Binding-site contacts:
Ligand atom N2 contacts residue THR171 of chain 3.A at 3.3 Å (h-bond).
Ligand atom O7 contacts residue ASN169 of chain 3.A at 2.9 Å (h-bond).
Ligand atom C5 contacts residue ASN169 of chain 3.A at 3.7 Å.
Ligand atom C6 contacts residue MET167 of chain 3.A at 3.9 Å (hydrophobic).
Ligand atom C5 contacts residue THR171 of chain 3.A at 4.2 Å.
Ligand atom C1 contacts residue THR171 of chain 3.A at 3.2 Å.
Ligand atom O5 contacts residue ASN169 of chain 3.A at 2.4 Å (h-bond).
Ligand atom C7 contacts residue THR171 of chain 3.A at 4.3 Å.
Ligand atom C1 contacts residue ASN169 of chain 3.A at 1.4 Å.
Ligand atom O5 contacts residue THR171 of chain 3.A at 4.1 Å.
Ligand atom C6 contacts residue GLU185 of chain 3.A at 3.3 Å.
Ligand atom O5 contacts residue MET167 of chain 3.A at 4.0 Å.
Ligand atom N2 contacts residue ASN169 of chain 3.A at 2.9 Å (h-bond).
Ligand atom C8 contacts residue ASN169 of chain 3.A at 4.2 Å.
Ligand atom C3 contacts residue THR171 of chain 3.A at 3.6 Å.
Ligand atom C3 contacts residue ASN169 of chain 3.A at 3.8 Å.
Ligand atom C4 contacts residue THR171 of chain 3.A at 4.5 Å.
Ligand atom C1 contacts residue MET167 of chain 3.A at 4.5 Å (hydrophobic).
Ligand atom C5 contacts residue MET167 of chain 3.A at 3.8 Å (hydrophobic).
Ligand atom C7 contacts residue ASN169 of chain 3.A at 3.1 Å.
Ligand atom C2 contacts residue ASN169 of chain 3.A at 2.4 Å.
Ligand atom C4 contacts residue ASN169 of chain 3.A at 4.2 Å.
Ligand atom C2 contacts residue THR171 of chain 3.A at 3.5 Å.
Ligand atom O6 contacts residue GLU185 of chain 3.A at 3.3 Å (salt-bridge).

Sequence of chain 3.A:
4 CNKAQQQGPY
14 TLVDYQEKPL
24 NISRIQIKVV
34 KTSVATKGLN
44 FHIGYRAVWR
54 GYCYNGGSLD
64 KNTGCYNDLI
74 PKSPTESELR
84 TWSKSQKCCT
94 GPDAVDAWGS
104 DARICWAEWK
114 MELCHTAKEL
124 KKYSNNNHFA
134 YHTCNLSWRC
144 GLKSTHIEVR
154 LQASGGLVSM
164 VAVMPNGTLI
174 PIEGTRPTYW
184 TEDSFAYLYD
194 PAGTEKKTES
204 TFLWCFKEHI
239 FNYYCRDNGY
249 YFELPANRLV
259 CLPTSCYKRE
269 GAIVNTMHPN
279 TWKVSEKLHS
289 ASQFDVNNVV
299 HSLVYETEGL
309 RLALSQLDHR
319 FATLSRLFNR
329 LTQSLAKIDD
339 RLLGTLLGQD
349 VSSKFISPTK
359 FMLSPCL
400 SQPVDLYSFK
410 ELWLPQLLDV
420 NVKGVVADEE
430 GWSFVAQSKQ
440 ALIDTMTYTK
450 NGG

The small molecule below binds the protein below.
Small molecule (SMILES): CC(=O)N[C@@H]1[C@@H](O)[C@H](O)[C@@H](CO)O[C@H]1O